The small molecule below binds the protein below.
Small molecule (SMILES): CC(=O)N[C@H]1[C@H](O[C@H]2[C@H](O)[C@@H](NC(C)=O)CO[C@@H]2CO)O[C@H](CO)[C@@H](O)[C@@H]1O

Sequence of chain 10.T:
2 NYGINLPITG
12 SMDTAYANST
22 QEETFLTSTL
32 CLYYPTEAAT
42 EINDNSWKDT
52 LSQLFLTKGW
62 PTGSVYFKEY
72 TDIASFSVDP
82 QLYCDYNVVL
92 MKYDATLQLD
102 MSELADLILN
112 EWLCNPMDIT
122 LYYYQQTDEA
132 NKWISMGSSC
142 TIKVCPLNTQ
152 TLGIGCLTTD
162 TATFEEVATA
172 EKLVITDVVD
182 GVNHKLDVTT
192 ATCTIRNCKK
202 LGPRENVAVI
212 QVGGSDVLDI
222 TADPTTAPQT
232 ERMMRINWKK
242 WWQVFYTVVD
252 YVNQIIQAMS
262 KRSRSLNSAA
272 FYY

Binding-site contacts:
Ligand atom O7 contacts residue ASN19 of chain 10.T at 4.1 Å.
Ligand atom O5 contacts residue ASN19 of chain 10.T at 2.8 Å (h-bond).
Ligand atom C8 contacts residue ASN19 of chain 10.T at 4.3 Å.
Ligand atom C2 contacts residue ASN19 of chain 10.T at 3.0 Å.
Ligand atom C1 contacts residue ASN19 of chain 10.T at 1.7 Å.
Ligand atom C7 contacts residue ASN19 of chain 10.T at 3.6 Å.
Ligand atom C5 contacts residue ASN19 of chain 10.T at 3.8 Å.
Ligand atom N2 contacts residue ASN19 of chain 10.T at 3.1 Å (h-bond).
Ligand atom C3 contacts residue ASN19 of chain 10.T at 4.1 Å.